Sequence of chain 1.A:
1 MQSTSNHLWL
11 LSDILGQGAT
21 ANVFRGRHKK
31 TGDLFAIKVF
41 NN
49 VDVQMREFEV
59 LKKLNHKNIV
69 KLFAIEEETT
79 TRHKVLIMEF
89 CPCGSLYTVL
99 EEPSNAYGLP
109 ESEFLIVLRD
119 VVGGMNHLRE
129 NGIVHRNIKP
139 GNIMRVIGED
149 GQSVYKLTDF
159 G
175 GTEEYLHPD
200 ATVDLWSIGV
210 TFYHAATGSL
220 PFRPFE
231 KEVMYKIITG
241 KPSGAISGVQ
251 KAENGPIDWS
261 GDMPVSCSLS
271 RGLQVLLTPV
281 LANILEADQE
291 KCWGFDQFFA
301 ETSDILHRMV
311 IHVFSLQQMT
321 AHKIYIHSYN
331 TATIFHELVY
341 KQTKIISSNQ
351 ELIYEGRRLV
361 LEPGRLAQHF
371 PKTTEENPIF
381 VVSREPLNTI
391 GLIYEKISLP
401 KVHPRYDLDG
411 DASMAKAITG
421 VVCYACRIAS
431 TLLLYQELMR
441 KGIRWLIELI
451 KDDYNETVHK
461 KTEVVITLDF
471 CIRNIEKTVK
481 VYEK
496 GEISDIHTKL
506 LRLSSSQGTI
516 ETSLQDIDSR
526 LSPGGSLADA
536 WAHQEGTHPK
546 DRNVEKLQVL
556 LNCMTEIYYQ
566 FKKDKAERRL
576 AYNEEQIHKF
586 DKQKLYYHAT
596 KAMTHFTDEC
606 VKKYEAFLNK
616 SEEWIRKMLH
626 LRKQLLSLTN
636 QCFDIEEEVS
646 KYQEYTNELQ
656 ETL

Sequence of chain 1.C:
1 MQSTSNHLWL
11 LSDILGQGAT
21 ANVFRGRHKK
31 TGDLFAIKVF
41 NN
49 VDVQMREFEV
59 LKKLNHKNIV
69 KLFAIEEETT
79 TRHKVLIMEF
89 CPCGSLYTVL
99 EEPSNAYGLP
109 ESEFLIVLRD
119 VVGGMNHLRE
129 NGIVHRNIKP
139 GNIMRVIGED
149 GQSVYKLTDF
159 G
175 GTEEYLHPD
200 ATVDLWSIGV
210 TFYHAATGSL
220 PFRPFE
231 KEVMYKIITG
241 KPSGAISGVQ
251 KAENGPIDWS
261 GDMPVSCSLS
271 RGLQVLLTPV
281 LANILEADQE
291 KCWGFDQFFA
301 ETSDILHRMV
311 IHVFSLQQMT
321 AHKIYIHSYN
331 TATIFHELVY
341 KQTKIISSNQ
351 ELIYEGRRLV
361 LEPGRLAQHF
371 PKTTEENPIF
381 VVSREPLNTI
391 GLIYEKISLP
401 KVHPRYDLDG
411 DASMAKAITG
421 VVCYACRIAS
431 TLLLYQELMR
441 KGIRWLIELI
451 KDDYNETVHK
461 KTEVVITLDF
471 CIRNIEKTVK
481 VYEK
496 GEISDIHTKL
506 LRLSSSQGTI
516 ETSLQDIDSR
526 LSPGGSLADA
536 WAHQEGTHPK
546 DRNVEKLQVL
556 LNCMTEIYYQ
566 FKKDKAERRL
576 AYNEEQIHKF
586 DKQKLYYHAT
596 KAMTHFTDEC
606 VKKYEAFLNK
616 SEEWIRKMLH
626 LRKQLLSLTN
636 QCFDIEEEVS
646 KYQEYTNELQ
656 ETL

The protein below binds the small molecule below.
Small molecule (SMILES): CC(C)C[C@H](NC(=O)[C@@H]1CCCN1C(=O)[C@H](CCC(N)=O)NC(=O)[C@@H]1CCCN1C(=O)[C@H](CC(C)C)NC(=O)[C@@H](N)CC(=O)O)C(=O)N[C@@H](CCCN=C(N)N)C(=O)N[C@@H](CO)C(=O)N[C@H](C=O)CC(=O)O

Binding-site contacts:
Ligand atom CA contacts residue LYS29 of chain 1.C at 3.5 Å.
Ligand atom CB contacts residue ASN578 of chain 1.A at 3.8 Å.
Ligand atom CA contacts residue GLN581 of chain 1.A at 3.5 Å.
Ligand atom CB contacts residue LYS29 of chain 1.C at 3.5 Å.
Ligand atom CD1 contacts residue ARG27 of chain 1.C at 3.7 Å.
Ligand atom N contacts residue LYS584 of chain 1.A at 4.0 Å.
Ligand atom O contacts residue LYS29 of chain 1.C at 3.3 Å.
Ligand atom CD contacts residue TYR577 of chain 1.A at 3.7 Å (hydrophobic).
Ligand atom C contacts residue GLN581 of chain 1.A at 4.0 Å.
Ligand atom N contacts residue GLN581 of chain 1.A at 3.0 Å (h-bond).
Ligand atom OE1 contacts residue TYR577 of chain 1.A at 4.0 Å.
Ligand atom C contacts residue LYS29 of chain 1.C at 3.8 Å.
Ligand atom CA contacts residue ASN578 of chain 1.A at 3.9 Å.
Ligand atom O contacts residue ASN578 of chain 1.A at 3.1 Å (h-bond).
Ligand atom O contacts residue LYS584 of chain 1.A at 3.5 Å.
Ligand atom CG contacts residue TYR577 of chain 1.A at 3.7 Å (hydrophobic).
Ligand atom CG contacts residue LYS29 of chain 1.C at 3.5 Å.
Ligand atom CB contacts residue LYS30 of chain 1.C at 3.7 Å.
Ligand atom CD2 contacts residue GLN581 of chain 1.A at 3.6 Å.
Ligand atom CB contacts residue LYS584 of chain 1.A at 3.9 Å.
Ligand atom CB contacts residue MET1 of chain 1.C at 3.8 Å (hydrophobic).
Ligand atom C contacts residue GLN581 of chain 1.A at 3.4 Å.
Ligand atom N contacts residue ASN578 of chain 1.A at 3.4 Å (h-bond).
Ligand atom CB contacts residue GLN581 of chain 1.A at 3.5 Å.
Ligand atom O contacts residue GLN581 of chain 1.A at 2.6 Å (h-bond).
Ligand atom NE contacts residue TYR577 of chain 1.A at 3.5 Å.
Ligand atom C contacts residue LYS29 of chain 1.C at 3.5 Å.
Ligand atom CB contacts residue PHE585 of chain 1.A at 3.6 Å (hydrophobic).
Ligand atom CG contacts residue LYS30 of chain 1.C at 3.8 Å.
Ligand atom CG contacts residue PHE585 of chain 1.A at 3.7 Å (hydrophobic).
Ligand atom OD1 contacts residue TYR406 of chain 1.A at 3.9 Å.
Ligand atom OG contacts residue SER3 of chain 1.C at 3.7 Å.
Ligand atom O contacts residue TYR577 of chain 1.A at 4.0 Å.
Ligand atom N contacts residue LYS29 of chain 1.C at 2.6 Å (salt-bridge).
Ligand atom OD1 contacts residue ARG405 of chain 1.A at 3.8 Å.
Ligand atom CB contacts residue LEU8 of chain 1.C at 4.0 Å (hydrophobic).
Ligand atom CB contacts residue LYS29 of chain 1.C at 3.3 Å.
Ligand atom CD1 contacts residue HIS28 of chain 1.C at 3.8 Å.
Ligand atom CA contacts residue LYS29 of chain 1.C at 3.5 Å.
Ligand atom CD2 contacts residue ASN578 of chain 1.A at 3.5 Å.